Binding-site contacts:
Ligand atom C5 contacts residue ASN1094 of chain 1.C at 3.6 Å.
Ligand atom C2 contacts residue PHE1099 of chain 1.C at 3.4 Å (hydrophobic).
Ligand atom C5 contacts residue PRO1108 of chain 1.C at 3.4 Å (hydrophobic).
Ligand atom C4 contacts residue PHE1099 of chain 1.C at 4.3 Å (hydrophobic).
Ligand atom C1 contacts residue PHE1099 of chain 1.C at 3.0 Å (hydrophobic).
Ligand atom O7 contacts residue HIS1097 of chain 1.C at 3.0 Å.
Ligand atom C5 contacts residue TYR1106 of chain 1.C at 4.4 Å (hydrophobic).
Ligand atom N2 contacts residue PHE1099 of chain 1.C at 2.9 Å.
Ligand atom C3 contacts residue PHE1099 of chain 1.C at 3.4 Å (hydrophobic).
Ligand atom O5 contacts residue PHE1099 of chain 1.C at 4.2 Å.
Ligand atom C6 contacts residue TYR1106 of chain 1.C at 4.4 Å (hydrophobic).
Ligand atom N2 contacts residue ASN1094 of chain 1.C at 2.8 Å (h-bond).
Ligand atom N2 contacts residue HIS1097 of chain 1.C at 3.1 Å.
Ligand atom C7 contacts residue ASN1094 of chain 1.C at 3.9 Å.
Ligand atom C8 contacts residue PHE1099 of chain 1.C at 3.2 Å (hydrophobic).
Ligand atom C1 contacts residue PRO1108 of chain 1.C at 4.3 Å (hydrophobic).
Ligand atom C5 contacts residue PHE1099 of chain 1.C at 4.1 Å (hydrophobic).
Ligand atom C1 contacts residue TYR1106 of chain 1.C at 3.9 Å (hydrophobic).
Ligand atom C1 contacts residue ASN1094 of chain 1.C at 1.4 Å.
Ligand atom C3 contacts residue ASN1094 of chain 1.C at 3.8 Å.
Ligand atom C6 contacts residue PRO1108 of chain 1.C at 3.0 Å (hydrophobic).
Ligand atom C7 contacts residue PHE1099 of chain 1.C at 3.6 Å (hydrophobic).
Ligand atom C8 contacts residue HIS1097 of chain 1.C at 3.3 Å.
Ligand atom C4 contacts residue ASN1094 of chain 1.C at 4.2 Å.
Ligand atom O6 contacts residue PRO1108 of chain 1.C at 3.8 Å.
Ligand atom O5 contacts residue ASN1094 of chain 1.C at 2.3 Å (h-bond).
Ligand atom C2 contacts residue ASN1094 of chain 1.C at 2.4 Å.
Ligand atom C2 contacts residue HIS1097 of chain 1.C at 4.4 Å.
Ligand atom O5 contacts residue TYR1106 of chain 1.C at 3.3 Å (h-bond).
Ligand atom O3 contacts residue PHE1099 of chain 1.C at 4.4 Å.
Ligand atom C7 contacts residue HIS1097 of chain 1.C at 2.8 Å.
Ligand atom O5 contacts residue PRO1108 of chain 1.C at 3.5 Å.

Sequence of chain 1.C:
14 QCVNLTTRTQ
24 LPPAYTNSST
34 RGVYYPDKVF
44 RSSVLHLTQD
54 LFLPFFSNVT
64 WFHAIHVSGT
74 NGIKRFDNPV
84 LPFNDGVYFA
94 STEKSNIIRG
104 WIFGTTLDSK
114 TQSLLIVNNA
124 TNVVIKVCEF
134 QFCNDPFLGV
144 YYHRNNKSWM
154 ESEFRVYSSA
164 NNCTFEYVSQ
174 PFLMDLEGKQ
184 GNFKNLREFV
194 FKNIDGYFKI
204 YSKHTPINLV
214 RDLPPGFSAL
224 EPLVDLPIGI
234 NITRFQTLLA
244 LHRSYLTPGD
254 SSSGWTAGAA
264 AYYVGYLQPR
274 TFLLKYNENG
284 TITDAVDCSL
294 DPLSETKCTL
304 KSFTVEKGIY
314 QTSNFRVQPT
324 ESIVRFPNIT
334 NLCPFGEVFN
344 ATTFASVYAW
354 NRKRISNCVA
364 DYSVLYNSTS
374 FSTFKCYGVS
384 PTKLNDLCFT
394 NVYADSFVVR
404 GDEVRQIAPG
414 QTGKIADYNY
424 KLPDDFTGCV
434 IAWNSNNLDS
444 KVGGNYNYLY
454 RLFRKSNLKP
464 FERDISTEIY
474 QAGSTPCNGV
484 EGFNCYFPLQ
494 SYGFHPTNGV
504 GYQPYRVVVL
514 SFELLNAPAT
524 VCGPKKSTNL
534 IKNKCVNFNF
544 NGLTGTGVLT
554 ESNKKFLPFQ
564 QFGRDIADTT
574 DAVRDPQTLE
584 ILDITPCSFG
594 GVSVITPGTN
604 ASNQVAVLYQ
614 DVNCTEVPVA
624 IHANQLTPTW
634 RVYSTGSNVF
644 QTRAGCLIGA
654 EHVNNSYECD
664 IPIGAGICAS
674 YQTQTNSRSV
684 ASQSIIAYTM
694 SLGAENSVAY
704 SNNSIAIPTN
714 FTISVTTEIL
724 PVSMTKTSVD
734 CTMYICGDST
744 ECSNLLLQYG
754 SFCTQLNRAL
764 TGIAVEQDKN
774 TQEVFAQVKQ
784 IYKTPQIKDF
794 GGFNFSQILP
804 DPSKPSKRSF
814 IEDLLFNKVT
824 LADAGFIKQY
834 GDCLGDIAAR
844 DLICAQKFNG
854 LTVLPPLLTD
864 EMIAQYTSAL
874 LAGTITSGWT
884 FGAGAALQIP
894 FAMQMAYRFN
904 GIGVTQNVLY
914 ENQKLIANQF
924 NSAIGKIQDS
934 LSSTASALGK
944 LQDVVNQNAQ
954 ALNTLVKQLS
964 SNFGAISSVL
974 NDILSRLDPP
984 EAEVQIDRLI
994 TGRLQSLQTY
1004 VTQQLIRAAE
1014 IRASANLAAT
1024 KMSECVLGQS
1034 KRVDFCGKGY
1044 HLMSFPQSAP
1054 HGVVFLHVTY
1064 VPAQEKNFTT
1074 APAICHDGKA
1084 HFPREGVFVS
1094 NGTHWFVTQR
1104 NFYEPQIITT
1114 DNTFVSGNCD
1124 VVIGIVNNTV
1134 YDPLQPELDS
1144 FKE

The protein below binds the small molecule below.
Small molecule (SMILES): CC(=O)N[C@@H]1[C@@H](O)[C@H](O)[C@@H](CO)O[C@H]1O